Sequence of chain 1.A:
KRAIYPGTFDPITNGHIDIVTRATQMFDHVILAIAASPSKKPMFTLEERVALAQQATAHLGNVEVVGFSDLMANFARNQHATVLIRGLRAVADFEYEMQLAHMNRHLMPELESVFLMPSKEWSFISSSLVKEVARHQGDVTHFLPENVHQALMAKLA

Sequence of chain 3.A:
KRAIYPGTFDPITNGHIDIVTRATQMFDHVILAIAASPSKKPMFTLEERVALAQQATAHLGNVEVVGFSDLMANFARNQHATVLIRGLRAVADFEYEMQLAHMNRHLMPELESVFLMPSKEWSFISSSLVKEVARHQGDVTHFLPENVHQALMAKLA

This small molecule binds to this protein.
Small molecule (SMILES): COC(=O)N1CCC(Oc2cccc([C@@H](CC#N)Nc3nc4n(n3)C(=O)CC(C)=N4)c2)CC1

Binding-site contacts:
Ligand atom C contacts residue ASN106 of chain 1.A at 3.6 Å.
Ligand atom O1 contacts residue MET74 of chain 1.A at 3.7 Å.
Ligand atom C18 contacts residue LEU102 of chain 1.A at 3.6 Å (hydrophobic).
Ligand atom C13 contacts residue ASP72 of chain 1.A at 3.7 Å.
Ligand atom C14 contacts residue PHE70 of chain 1.A at 3.7 Å (hydrophobic).
Ligand atom C13 contacts residue HIS138 of chain 3.A at 3.6 Å.
Ligand atom C20 contacts residue ASN106 of chain 1.A at 3.5 Å.
Ligand atom C8 contacts residue THR10 of chain 1.A at 3.8 Å.
Ligand atom C11 contacts residue ALA37 of chain 1.A at 3.8 Å (hydrophobic).
Ligand atom C14 contacts residue SER71 of chain 1.A at 3.4 Å.
Ligand atom O1 contacts residue ASN106 of chain 1.A at 3.0 Å (h-bond).
Ligand atom C7 contacts residue ALA37 of chain 1.A at 3.4 Å (hydrophobic).
Ligand atom C contacts residue LEU86 of chain 1.A at 3.5 Å (hydrophobic).
Ligand atom N2 contacts residue HIS138 of chain 3.A at 3.8 Å.
Ligand atom N6 contacts residue MET74 of chain 1.A at 2.9 Å (h-bond).
Ligand atom N6 contacts residue LEU73 of chain 1.A at 3.6 Å.
Ligand atom C15 contacts residue HIS138 of chain 3.A at 3.8 Å.
Ligand atom C20 contacts residue MET105 of chain 1.A at 3.7 Å (hydrophobic).
Ligand atom C1 contacts residue MET74 of chain 1.A at 3.7 Å (hydrophobic).
Ligand atom C5 contacts residue ARG88 of chain 1.A at 3.5 Å.
Ligand atom C9 contacts residue SER39 of chain 1.A at 3.6 Å.
Ligand atom C6 contacts residue ARG88 of chain 1.A at 3.8 Å.
Ligand atom C14 contacts residue ASP72 of chain 1.A at 3.2 Å.
Ligand atom O3 contacts residue GLU134 of chain 3.A at 3.4 Å.
Ligand atom N1 contacts residue ALA38 of chain 1.A at 3.4 Å (h-bond).
Ligand atom N1 contacts residue SER39 of chain 1.A at 2.9 Å (h-bond).
Ligand atom O1 contacts residue LEU102 of chain 1.A at 3.7 Å.
Ligand atom C8 contacts residue ALA37 of chain 1.A at 3.6 Å (hydrophobic).
Ligand atom C15 contacts residue SER71 of chain 1.A at 3.6 Å.
Ligand atom N1 contacts residue SO41 of chain 1.D at 3.3 Å (h-bond).
Ligand atom C15 contacts residue PHE70 of chain 1.A at 3.7 Å (hydrophobic).
Ligand atom C2 contacts residue MET74 of chain 1.A at 3.8 Å (hydrophobic).
Ligand atom C1 contacts residue LEU102 of chain 1.A at 3.7 Å (hydrophobic).
Ligand atom O contacts residue ARG88 of chain 1.A at 3.7 Å.
Ligand atom C15 contacts residue SER39 of chain 1.A at 3.9 Å.
Ligand atom N5 contacts residue LEU73 of chain 1.A at 3.7 Å.
Ligand atom C contacts residue ARG88 of chain 1.A at 3.8 Å.
Ligand atom N contacts residue MET74 of chain 1.A at 3.8 Å.
Ligand atom N2 contacts residue ASP72 of chain 1.A at 3.0 Å (salt-bridge).
Ligand atom C12 contacts residue ALA37 of chain 1.A at 3.5 Å (hydrophobic).